Sequence of chain 1.B:
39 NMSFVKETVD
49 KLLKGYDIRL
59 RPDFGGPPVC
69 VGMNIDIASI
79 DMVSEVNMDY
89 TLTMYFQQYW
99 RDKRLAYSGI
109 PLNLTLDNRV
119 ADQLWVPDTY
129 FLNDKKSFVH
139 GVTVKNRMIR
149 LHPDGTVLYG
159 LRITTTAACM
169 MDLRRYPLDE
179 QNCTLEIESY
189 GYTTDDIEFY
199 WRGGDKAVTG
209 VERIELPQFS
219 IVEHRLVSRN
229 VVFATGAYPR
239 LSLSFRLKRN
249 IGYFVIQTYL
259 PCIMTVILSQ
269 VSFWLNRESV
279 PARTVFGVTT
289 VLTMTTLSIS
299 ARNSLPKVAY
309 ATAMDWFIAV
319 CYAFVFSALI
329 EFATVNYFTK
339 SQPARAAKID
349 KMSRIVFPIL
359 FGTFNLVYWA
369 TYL

This protein binds this small molecule.
Small molecule (SMILES): CC(=O)N[C@@H]1[C@@H](O)[C@H](O)[C@@H](CO)O[C@H]1O

Binding-site contacts:
Ligand atom C7 contacts residue ASN111 of chain 1.B at 3.7 Å.
Ligand atom O5 contacts residue ASN111 of chain 1.B at 2.3 Å (h-bond).
Ligand atom C8 contacts residue PRO109 of chain 1.B at 4.3 Å (hydrophobic).
Ligand atom C4 contacts residue ASN111 of chain 1.B at 4.2 Å.
Ligand atom O7 contacts residue ASN111 of chain 1.B at 4.2 Å.
Ligand atom N2 contacts residue ASN111 of chain 1.B at 2.8 Å (h-bond).
Ligand atom C6 contacts residue HIS150 of chain 1.B at 4.2 Å.
Ligand atom C2 contacts residue ASN111 of chain 1.B at 2.4 Å.
Ligand atom O5 contacts residue HIS150 of chain 1.B at 3.2 Å.
Ligand atom C8 contacts residue ASN111 of chain 1.B at 4.4 Å.
Ligand atom C3 contacts residue ASN111 of chain 1.B at 3.7 Å.
Ligand atom C1 contacts residue HIS150 of chain 1.B at 3.7 Å.
Ligand atom C5 contacts residue ASN111 of chain 1.B at 3.6 Å.
Ligand atom C5 contacts residue HIS150 of chain 1.B at 4.1 Å.
Ligand atom C1 contacts residue ASN111 of chain 1.B at 1.4 Å.
Ligand atom O6 contacts residue HIS150 of chain 1.B at 3.8 Å.
Ligand atom C8 contacts residue LEU110 of chain 1.B at 4.1 Å (hydrophobic).